The small molecule below binds the protein below.
Small molecule (SMILES): Nc1ncnc2c1ncn2[C@H]1C[C@H](O)[C@@H](COP(=O)(O)O)O1

Sequence of chain 1.C:
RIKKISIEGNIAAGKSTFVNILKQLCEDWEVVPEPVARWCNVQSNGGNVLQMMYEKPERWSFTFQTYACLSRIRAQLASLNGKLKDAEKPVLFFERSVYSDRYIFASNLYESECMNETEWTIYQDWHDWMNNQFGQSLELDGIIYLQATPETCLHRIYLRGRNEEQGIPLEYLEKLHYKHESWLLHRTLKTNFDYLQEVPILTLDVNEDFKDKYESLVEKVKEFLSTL

Binding-site contacts:
Ligand atom C6 contacts residue GLN117 of chain 1.C at 3.4 Å.
Ligand atom N7 contacts residue GLU73 of chain 1.C at 3.1 Å (salt-bridge).
Ligand atom P contacts residue GLU73 of chain 1.C at 3.4 Å.
Ligand atom N1 contacts residue GLN117 of chain 1.C at 2.7 Å (h-bond).
Ligand atom C3' contacts residue TYR106 of chain 1.C at 3.0 Å (hydrophobic).
Ligand atom P contacts residue ARG148 of chain 1.C at 3.6 Å.
Ligand atom O3' contacts residue GLU217 of chain 1.C at 2.6 Å (salt-bridge).
Ligand atom O5' contacts residue GLU73 of chain 1.C at 3.6 Å (salt-bridge).
Ligand atom O3P contacts residue ALA51 of chain 1.C at 3.1 Å (h-bond).
Ligand atom O2P contacts residue GLU73 of chain 1.C at 2.8 Å (salt-bridge).
Ligand atom O3P contacts residue ILE50 of chain 1.C at 3.3 Å.
Ligand atom O2P contacts residue MG1 of chain 1.K at 3.6 Å.
Ligand atom C2' contacts residue TYR106 of chain 1.C at 2.9 Å (hydrophobic).
Ligand atom N6 contacts residue ASP153 of chain 1.C at 2.6 Å (salt-bridge).
Ligand atom C4' contacts residue GLU217 of chain 1.C at 3.3 Å.
Ligand atom N6 contacts residue GLN117 of chain 1.C at 3.3 Å (h-bond).
Ligand atom C2 contacts residue PHE116 of chain 1.C at 3.5 Å (hydrophobic).
Ligand atom O2P contacts residue UDP1 of chain 1.L at 3.5 Å (h-bond).
Ligand atom C5' contacts residue ARG214 of chain 1.C at 3.7 Å.
Ligand atom C4' contacts residue ARG214 of chain 1.C at 3.5 Å.
Ligand atom N6 contacts residue PHE157 of chain 1.C at 3.5 Å.
Ligand atom O1P contacts residue GLU73 of chain 1.C at 3.2 Å (salt-bridge).
Ligand atom C2 contacts residue GLN117 of chain 1.C at 3.2 Å.
Ligand atom C6 contacts residue PHE157 of chain 1.C at 3.4 Å (hydrophobic).
Ligand atom O3P contacts residue ASN49 of chain 1.C at 3.7 Å.
Ligand atom C3' contacts residue ILE50 of chain 1.C at 3.6 Å (hydrophobic).
Ligand atom O3P contacts residue UDP1 of chain 1.L at 3.1 Å (h-bond).
Ligand atom N1 contacts residue PHE157 of chain 1.C at 3.2 Å.
Ligand atom O2P contacts residue GLU147 of chain 1.C at 3.2 Å (salt-bridge).
Ligand atom O3P contacts residue ARG212 of chain 1.C at 3.3 Å (salt-bridge).
Ligand atom C5' contacts residue ILE50 of chain 1.C at 3.8 Å (hydrophobic).
Ligand atom N3 contacts residue PHE116 of chain 1.C at 3.5 Å.
Ligand atom O5' contacts residue ARG214 of chain 1.C at 3.1 Å (salt-bridge).
Ligand atom C1' contacts residue LEU102 of chain 1.C at 3.7 Å (hydrophobic).
Ligand atom O3' contacts residue TYR106 of chain 1.C at 2.7 Å (h-bond).
Ligand atom O1P contacts residue ARG148 of chain 1.C at 2.5 Å (salt-bridge).
Ligand atom C8 contacts residue TRP78 of chain 1.C at 3.5 Å (hydrophobic).
Ligand atom C3' contacts residue GLU217 of chain 1.C at 3.3 Å.
Ligand atom C8 contacts residue GLU73 of chain 1.C at 3.5 Å.
Ligand atom C2 contacts residue PHE157 of chain 1.C at 3.7 Å (hydrophobic).